This protein binds this small molecule.
Small molecule (SMILES): O=[N+]([O-])c1cccc(-c2cc(Cc3ccncc3)cc3cccnc23)c1

Binding-site contacts:
Ligand atom N50 contacts residue GLN357 of chain 1.D at 3.6 Å (h-bond).
Ligand atom O52 contacts residue PHE356 of chain 1.D at 3.1 Å.
Ligand atom C42 contacts residue MET197 of chain 1.D at 3.7 Å (hydrophobic).
Ligand atom C28 contacts residue PHE264 of chain 1.D at 3.7 Å (hydrophobic).
Ligand atom O54 contacts residue PHE356 of chain 1.D at 3.4 Å.
Ligand atom C28 contacts residue GLN293 of chain 1.D at 3.5 Å.
Ligand atom C2 contacts residue ILE260 of chain 1.D at 3.7 Å (hydrophobic).
Ligand atom C6 contacts residue ASN245 of chain 1.D at 3.5 Å.
Ligand atom N50 contacts residue PHE296 of chain 1.D at 3.8 Å.
Ligand atom C15 contacts residue PHE296 of chain 1.D at 3.6 Å (hydrophobic).
Ligand atom N4 contacts residue PHE296 of chain 1.D at 3.6 Å.
Ligand atom C17 contacts residue PHE296 of chain 1.D at 3.7 Å (hydrophobic).
Ligand atom O52 contacts residue PHE296 of chain 1.D at 3.5 Å.
Ligand atom O54 contacts residue MET281 of chain 1.D at 3.6 Å.
Ligand atom C25 contacts residue PHE356 of chain 1.D at 3.5 Å (hydrophobic).
Ligand atom C1 contacts residue TYR83 of chain 1.D at 3.8 Å (hydrophobic).
Ligand atom C5 contacts residue GLN293 of chain 1.D at 3.4 Å.
Ligand atom C24 contacts residue PHE296 of chain 1.D at 3.5 Å (hydrophobic).
Ligand atom C27 contacts residue MET281 of chain 1.D at 3.5 Å (hydrophobic).
Ligand atom C13 contacts residue PHE296 of chain 1.D at 3.6 Å (hydrophobic).
Ligand atom N4 contacts residue ILE260 of chain 1.D at 3.6 Å.
Ligand atom C25 contacts residue PHE296 of chain 1.D at 3.8 Å (hydrophobic).
Ligand atom C5 contacts residue THR257 of chain 1.D at 3.7 Å.
Ligand atom C26 contacts residue MET281 of chain 1.D at 3.4 Å (hydrophobic).
Ligand atom O54 contacts residue GLN357 of chain 1.D at 3.2 Å (h-bond).
Ligand atom C42 contacts residue PHE356 of chain 1.D at 3.4 Å (hydrophobic).
Ligand atom C43 contacts residue MET197 of chain 1.D at 3.6 Å (hydrophobic).
Ligand atom O54 contacts residue THR353 of chain 1.D at 3.2 Å.
Ligand atom C19 contacts residue PHE296 of chain 1.D at 3.7 Å (hydrophobic).
Ligand atom C1 contacts residue ASN245 of chain 1.D at 3.3 Å.
Ligand atom C13 contacts residue ILE260 of chain 1.D at 3.6 Å (hydrophobic).
Ligand atom C5 contacts residue ILE260 of chain 1.D at 3.7 Å (hydrophobic).
Ligand atom N4 contacts residue GLN293 of chain 1.D at 3.0 Å (h-bond).
Ligand atom N50 contacts residue PHE356 of chain 1.D at 3.1 Å.
Ligand atom C24 contacts residue PHE356 of chain 1.D at 3.4 Å (hydrophobic).
Ligand atom C43 contacts residue PHE356 of chain 1.D at 3.6 Å (hydrophobic).
Ligand atom O52 contacts residue GLN357 of chain 1.D at 3.0 Å (h-bond).
Ligand atom C27 contacts residue GLN293 of chain 1.D at 3.7 Å.
Ligand atom C3 contacts residue PHE296 of chain 1.D at 3.3 Å (hydrophobic).
Ligand atom C2 contacts residue PHE296 of chain 1.D at 3.5 Å (hydrophobic).

Sequence of chain 1.D:
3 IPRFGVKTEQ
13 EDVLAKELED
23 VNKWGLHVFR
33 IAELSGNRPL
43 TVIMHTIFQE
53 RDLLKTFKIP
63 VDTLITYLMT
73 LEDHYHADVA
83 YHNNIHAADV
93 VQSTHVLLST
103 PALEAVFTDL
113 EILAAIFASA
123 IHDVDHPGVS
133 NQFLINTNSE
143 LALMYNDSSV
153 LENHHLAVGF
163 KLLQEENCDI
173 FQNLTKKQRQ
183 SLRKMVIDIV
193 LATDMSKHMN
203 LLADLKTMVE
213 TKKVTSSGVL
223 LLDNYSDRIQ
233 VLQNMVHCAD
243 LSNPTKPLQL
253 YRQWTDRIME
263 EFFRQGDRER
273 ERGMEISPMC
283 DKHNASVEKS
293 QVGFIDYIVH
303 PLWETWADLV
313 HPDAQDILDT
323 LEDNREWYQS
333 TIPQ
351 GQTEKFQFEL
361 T